Sequence of chain 1.A:
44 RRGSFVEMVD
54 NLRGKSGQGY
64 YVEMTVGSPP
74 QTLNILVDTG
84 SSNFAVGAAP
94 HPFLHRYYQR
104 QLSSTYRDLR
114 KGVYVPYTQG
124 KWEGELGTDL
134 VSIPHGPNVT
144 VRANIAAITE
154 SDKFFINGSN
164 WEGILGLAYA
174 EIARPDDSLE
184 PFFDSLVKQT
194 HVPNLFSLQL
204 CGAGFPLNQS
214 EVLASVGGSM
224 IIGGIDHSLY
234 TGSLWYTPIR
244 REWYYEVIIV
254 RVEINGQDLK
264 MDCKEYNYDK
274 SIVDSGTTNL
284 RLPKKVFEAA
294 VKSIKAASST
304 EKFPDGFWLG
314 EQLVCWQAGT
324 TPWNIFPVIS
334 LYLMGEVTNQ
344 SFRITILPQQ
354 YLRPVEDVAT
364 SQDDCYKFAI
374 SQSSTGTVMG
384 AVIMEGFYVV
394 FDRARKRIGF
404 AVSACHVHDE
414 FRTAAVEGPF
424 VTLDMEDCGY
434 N

Binding-site contacts:
Ligand atom O20 contacts residue ILE159 of chain 1.A at 3.4 Å.
Ligand atom C1 contacts residue SER59 of chain 1.A at 3.5 Å.
Ligand atom C6 contacts residue GLY279 of chain 1.A at 3.5 Å.
Ligand atom C15 contacts residue ASP81 of chain 1.A at 3.5 Å.
Ligand atom F22 contacts residue THR281 of chain 1.A at 3.5 Å.
Ligand atom N19 contacts residue LEU79 of chain 1.A at 3.8 Å.
Ligand atom N18 contacts residue GLY83 of chain 1.A at 3.9 Å.
Ligand atom C12 contacts residue ASP81 of chain 1.A at 3.7 Å.
Ligand atom C1 contacts residue THR281 of chain 1.A at 3.3 Å.
Ligand atom C10 contacts residue ASP81 of chain 1.A at 3.5 Å.
Ligand atom N18 contacts residue GLY279 of chain 1.A at 3.5 Å (h-bond).
Ligand atom N19 contacts residue GLY279 of chain 1.A at 2.9 Å (h-bond).
Ligand atom N16 contacts residue GLY279 of chain 1.A at 3.0 Å (h-bond).
Ligand atom S23 contacts residue GLY279 of chain 1.A at 3.8 Å.
Ligand atom C3 contacts residue GLY62 of chain 1.A at 3.6 Å.
Ligand atom C13 contacts residue TYR120 of chain 1.A at 3.9 Å (hydrophobic).
Ligand atom C1 contacts residue GLN61 of chain 1.A at 3.5 Å.
Ligand atom N18 contacts residue ASP277 of chain 1.A at 2.9 Å (salt-bridge).
Ligand atom C3 contacts residue GLY279 of chain 1.A at 3.4 Å.
Ligand atom C14 contacts residue GLY279 of chain 1.A at 3.7 Å.
Ligand atom C4 contacts residue THR281 of chain 1.A at 3.6 Å.
Ligand atom O20 contacts residue TRP164 of chain 1.A at 3.6 Å.
Ligand atom C8 contacts residue PHE157 of chain 1.A at 3.7 Å (hydrophobic).
Ligand atom C1 contacts residue GLY60 of chain 1.A at 3.6 Å.
Ligand atom C6 contacts residue ASP81 of chain 1.A at 3.5 Å.
Ligand atom N18 contacts residue ASP81 of chain 1.A at 2.8 Å (salt-bridge).
Ligand atom C3 contacts residue THR280 of chain 1.A at 3.8 Å.
Ligand atom C6 contacts residue ASP277 of chain 1.A at 3.9 Å.
Ligand atom C3 contacts residue SER278 of chain 1.A at 3.4 Å.
Ligand atom C4 contacts residue SER59 of chain 1.A at 3.4 Å.
Ligand atom C7 contacts residue GLY279 of chain 1.A at 3.7 Å.
Ligand atom F22 contacts residue GLY62 of chain 1.A at 3.4 Å.
Ligand atom F22 contacts residue SER59 of chain 1.A at 2.5 Å.
Ligand atom C10 contacts residue ILE167 of chain 1.A at 3.5 Å (hydrophobic).
Ligand atom N17 contacts residue ASP81 of chain 1.A at 2.7 Å (salt-bridge).
Ligand atom C9 contacts residue TYR120 of chain 1.A at 3.6 Å (hydrophobic).
Ligand atom C1 contacts residue GLY62 of chain 1.A at 3.4 Å.
Ligand atom C5 contacts residue GLY279 of chain 1.A at 3.5 Å.
Ligand atom C12 contacts residue ILE167 of chain 1.A at 3.5 Å (hydrophobic).
Ligand atom C4 contacts residue GLY62 of chain 1.A at 3.4 Å.

This protein binds this small molecule.
Small molecule (SMILES): NC1=N[C@@]2([C@H]3C[C@@H]3NC(=O)c3ccc(F)cn3)COC[C@H]2CS1